The small molecule below binds the protein below.
Small molecule (SMILES): CC[C@H](C)[C@H](NC(=O)[C@@H](N)CC(=O)O)C(=O)N[C@@H](CC(N)=O)C(=O)N[C@@H](Cc1ccccc1)C(=O)N[C@@H](CO)C(=O)N[C@@H](CO)C(=O)N[C@H](C=O)CC(C)C

Binding-site contacts:
Ligand atom CB contacts residue GLU911 of chain 8.X at 3.6 Å.
Ligand atom O contacts residue ALA874 of chain 8.X at 3.7 Å.
Ligand atom N contacts residue GLY873 of chain 8.X at 3.8 Å.
Ligand atom OD2 contacts residue GLY667 of chain 8.X at 3.7 Å.
Ligand atom OG contacts residue PHE45 of chain 8.V at 3.3 Å (h-bond).
Ligand atom OD1 contacts residue GLY667 of chain 8.X at 3.3 Å (h-bond).
Ligand atom CB contacts residue ARG666 of chain 8.X at 3.9 Å.
Ligand atom OD2 contacts residue GLU911 of chain 8.X at 3.4 Å (salt-bridge).
Ligand atom CB contacts residue GLY42 of chain 8.V at 3.7 Å.
Ligand atom N contacts residue ARG46 of chain 8.V at 3.9 Å.
Ligand atom OG contacts residue ARG46 of chain 8.V at 3.2 Å.
Ligand atom O contacts residue GLY42 of chain 8.V at 3.5 Å.
Ligand atom CG2 contacts residue TYR636 of chain 8.X at 3.8 Å (hydrophobic).
Ligand atom CB contacts residue PHE913 of chain 8.X at 3.9 Å (hydrophobic).
Ligand atom CG contacts residue ASN634 of chain 8.X at 3.9 Å.
Ligand atom C contacts residue ARG666 of chain 8.X at 3.7 Å.
Ligand atom CD1 contacts residue ARG46 of chain 8.V at 3.9 Å.
Ligand atom N contacts residue ARG666 of chain 8.X at 3.4 Å (salt-bridge).
Ligand atom N contacts residue GLY42 of chain 8.V at 3.5 Å (h-bond).
Ligand atom CA contacts residue ARG666 of chain 8.X at 3.6 Å.
Ligand atom C contacts residue ASN634 of chain 8.X at 3.8 Å.
Ligand atom OD2 contacts residue PRO864 of chain 8.X at 3.6 Å.
Ligand atom OD1 contacts residue ASN634 of chain 8.X at 3.2 Å (h-bond).
Ligand atom N contacts residue SER871 of chain 8.X at 3.6 Å.
Ligand atom CB contacts residue ALA874 of chain 8.X at 3.9 Å (hydrophobic).
Ligand atom ND2 contacts residue THR49 of chain 8.V at 3.9 Å.
Ligand atom CG contacts residue GLY667 of chain 8.X at 3.7 Å.
Ligand atom CE1 contacts residue ARG46 of chain 8.V at 3.7 Å.
Ligand atom N contacts residue ARG666 of chain 8.X at 3.4 Å.
Ligand atom CG contacts residue GLU911 of chain 8.X at 3.5 Å.
Ligand atom O contacts residue ARG46 of chain 8.V at 3.9 Å.
Ligand atom CB contacts residue ASN47 of chain 8.V at 3.7 Å.
Ligand atom O contacts residue ASN634 of chain 8.X at 3.0 Å (h-bond).
Ligand atom OD1 contacts residue ARG666 of chain 8.X at 3.7 Å.
Ligand atom CD2 contacts residue ALA20 of chain 8.V at 3.8 Å (hydrophobic).
Ligand atom CD1 contacts residue SER21 of chain 8.V at 3.4 Å.
Ligand atom N contacts residue ALA874 of chain 8.X at 3.8 Å.
Ligand atom CD1 contacts residue ARG666 of chain 8.X at 3.9 Å.
Ligand atom CD1 contacts residue ARG33 of chain 8.V at 3.8 Å.
Ligand atom O contacts residue ASN43 of chain 8.V at 3.6 Å.

Sequence of chain 8.X:
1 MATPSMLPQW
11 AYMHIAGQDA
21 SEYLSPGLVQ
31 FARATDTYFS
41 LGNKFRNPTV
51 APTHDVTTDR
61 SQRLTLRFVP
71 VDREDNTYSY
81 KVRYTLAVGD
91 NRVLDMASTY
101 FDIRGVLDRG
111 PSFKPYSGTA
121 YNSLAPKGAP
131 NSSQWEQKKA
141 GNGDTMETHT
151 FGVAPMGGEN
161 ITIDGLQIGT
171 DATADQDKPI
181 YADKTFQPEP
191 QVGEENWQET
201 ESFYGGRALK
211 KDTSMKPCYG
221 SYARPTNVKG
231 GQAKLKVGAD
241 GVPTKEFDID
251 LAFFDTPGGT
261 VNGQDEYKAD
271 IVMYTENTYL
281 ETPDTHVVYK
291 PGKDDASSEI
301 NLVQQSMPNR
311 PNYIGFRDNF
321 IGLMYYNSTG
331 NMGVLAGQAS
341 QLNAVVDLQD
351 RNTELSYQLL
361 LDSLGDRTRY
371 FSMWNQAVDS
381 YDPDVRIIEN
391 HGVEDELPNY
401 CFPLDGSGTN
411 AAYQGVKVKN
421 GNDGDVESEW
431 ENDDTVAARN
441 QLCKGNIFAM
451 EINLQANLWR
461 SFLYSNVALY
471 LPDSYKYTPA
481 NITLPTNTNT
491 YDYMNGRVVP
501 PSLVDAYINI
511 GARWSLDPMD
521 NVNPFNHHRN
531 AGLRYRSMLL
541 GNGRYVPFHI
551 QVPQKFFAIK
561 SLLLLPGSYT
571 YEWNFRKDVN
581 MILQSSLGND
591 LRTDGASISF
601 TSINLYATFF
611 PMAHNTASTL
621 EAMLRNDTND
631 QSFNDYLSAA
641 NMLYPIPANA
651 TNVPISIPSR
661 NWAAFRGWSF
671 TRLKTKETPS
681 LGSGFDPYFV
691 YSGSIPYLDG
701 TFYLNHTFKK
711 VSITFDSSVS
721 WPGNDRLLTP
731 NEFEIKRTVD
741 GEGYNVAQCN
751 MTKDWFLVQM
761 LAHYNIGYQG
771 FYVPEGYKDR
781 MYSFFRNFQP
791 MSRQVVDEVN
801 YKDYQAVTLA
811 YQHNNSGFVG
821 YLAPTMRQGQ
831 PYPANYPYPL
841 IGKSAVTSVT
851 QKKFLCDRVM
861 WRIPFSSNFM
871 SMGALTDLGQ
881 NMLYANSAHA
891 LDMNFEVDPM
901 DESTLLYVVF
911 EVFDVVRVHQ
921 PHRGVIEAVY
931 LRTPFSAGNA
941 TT

Sequence of chain 8.V:
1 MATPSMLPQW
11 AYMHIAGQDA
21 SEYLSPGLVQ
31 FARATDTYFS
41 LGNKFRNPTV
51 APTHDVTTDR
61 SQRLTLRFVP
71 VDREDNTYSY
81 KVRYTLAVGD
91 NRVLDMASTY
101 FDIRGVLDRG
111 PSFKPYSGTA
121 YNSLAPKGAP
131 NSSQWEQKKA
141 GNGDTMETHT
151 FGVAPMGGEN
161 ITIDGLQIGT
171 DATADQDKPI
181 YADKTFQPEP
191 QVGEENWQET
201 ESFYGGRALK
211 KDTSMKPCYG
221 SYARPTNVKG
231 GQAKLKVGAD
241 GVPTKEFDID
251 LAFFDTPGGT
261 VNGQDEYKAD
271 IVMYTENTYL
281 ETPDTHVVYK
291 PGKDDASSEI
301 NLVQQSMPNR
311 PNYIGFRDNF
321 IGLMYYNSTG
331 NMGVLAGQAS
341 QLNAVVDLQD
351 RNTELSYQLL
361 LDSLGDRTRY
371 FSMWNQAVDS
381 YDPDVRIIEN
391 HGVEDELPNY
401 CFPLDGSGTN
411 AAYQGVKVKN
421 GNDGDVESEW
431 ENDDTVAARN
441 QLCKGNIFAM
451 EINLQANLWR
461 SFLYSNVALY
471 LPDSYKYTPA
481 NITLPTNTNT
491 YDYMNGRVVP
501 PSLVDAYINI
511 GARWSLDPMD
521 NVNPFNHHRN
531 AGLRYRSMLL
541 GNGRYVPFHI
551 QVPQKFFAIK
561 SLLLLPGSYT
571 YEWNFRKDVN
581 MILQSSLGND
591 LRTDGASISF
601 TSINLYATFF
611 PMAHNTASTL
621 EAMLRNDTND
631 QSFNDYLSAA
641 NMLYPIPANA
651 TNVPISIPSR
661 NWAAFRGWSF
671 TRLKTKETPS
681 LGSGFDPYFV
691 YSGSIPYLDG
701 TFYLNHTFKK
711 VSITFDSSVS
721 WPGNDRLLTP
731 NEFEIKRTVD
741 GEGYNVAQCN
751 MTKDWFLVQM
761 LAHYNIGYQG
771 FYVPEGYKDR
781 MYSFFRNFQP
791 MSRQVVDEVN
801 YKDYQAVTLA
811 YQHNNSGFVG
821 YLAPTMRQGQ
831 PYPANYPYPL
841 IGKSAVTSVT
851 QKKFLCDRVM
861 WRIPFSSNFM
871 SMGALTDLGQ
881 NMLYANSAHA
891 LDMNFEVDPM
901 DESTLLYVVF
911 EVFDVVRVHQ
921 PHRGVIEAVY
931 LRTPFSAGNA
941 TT